Sequence of chain 1.I:
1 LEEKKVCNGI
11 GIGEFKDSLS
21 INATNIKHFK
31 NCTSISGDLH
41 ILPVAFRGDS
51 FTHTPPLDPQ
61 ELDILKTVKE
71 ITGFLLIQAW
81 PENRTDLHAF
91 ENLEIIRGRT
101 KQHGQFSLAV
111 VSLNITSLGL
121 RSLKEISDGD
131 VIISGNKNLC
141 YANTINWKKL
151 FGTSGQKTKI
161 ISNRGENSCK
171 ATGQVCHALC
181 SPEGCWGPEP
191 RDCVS

Binding-site contacts:
Ligand atom C5 contacts residue TYR109 of chain 1.J at 3.9 Å (hydrophobic).
Ligand atom N2 contacts residue ASN114 of chain 1.I at 2.6 Å (h-bond).
Ligand atom C3 contacts residue ASN114 of chain 1.I at 3.6 Å.
Ligand atom C8 contacts residue TRP80 of chain 1.I at 3.6 Å (hydrophobic).
Ligand atom O4 contacts residue TYR109 of chain 1.J at 4.2 Å.
Ligand atom O7 contacts residue GLU82 of chain 1.I at 3.5 Å.
Ligand atom O5 contacts residue ASN114 of chain 1.I at 2.4 Å (h-bond).
Ligand atom C7 contacts residue GLU82 of chain 1.I at 3.9 Å.
Ligand atom C5 contacts residue ASN114 of chain 1.I at 3.6 Å.
Ligand atom C4 contacts residue ASN114 of chain 1.I at 4.1 Å.
Ligand atom O6 contacts residue TYR109 of chain 1.J at 3.9 Å.
Ligand atom C2 contacts residue ASN114 of chain 1.I at 2.2 Å.
Ligand atom C7 contacts residue ASN114 of chain 1.I at 3.7 Å.
Ligand atom O5 contacts residue TYR109 of chain 1.J at 4.5 Å.
Ligand atom O7 contacts residue ASN114 of chain 1.I at 4.3 Å.
Ligand atom C8 contacts residue GLU82 of chain 1.I at 3.9 Å.
Ligand atom C1 contacts residue TYR109 of chain 1.J at 4.3 Å (hydrophobic).
Ligand atom C3 contacts residue TYR109 of chain 1.J at 4.4 Å (hydrophobic).
Ligand atom C1 contacts residue ASN114 of chain 1.I at 1.4 Å.
Ligand atom O6 contacts residue ASN114 of chain 1.I at 4.4 Å.

Sequence of chain 1.J:
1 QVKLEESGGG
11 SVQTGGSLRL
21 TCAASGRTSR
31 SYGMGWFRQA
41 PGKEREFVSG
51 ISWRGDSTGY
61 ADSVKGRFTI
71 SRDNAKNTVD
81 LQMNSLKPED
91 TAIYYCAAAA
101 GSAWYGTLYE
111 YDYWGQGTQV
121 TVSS

A protein and the small-molecule ligand that binds it are described below.
Small molecule (SMILES): CC(=O)N[C@@H]1[C@@H](O)[C@H](O)[C@@H](CO)O[C@H]1O